Sequence of chain 1.B:
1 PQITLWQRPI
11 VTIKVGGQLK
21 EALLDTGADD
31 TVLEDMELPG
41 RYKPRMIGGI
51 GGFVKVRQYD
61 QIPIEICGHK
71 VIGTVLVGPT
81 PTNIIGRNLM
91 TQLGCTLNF

Sequence of chain 1.A:
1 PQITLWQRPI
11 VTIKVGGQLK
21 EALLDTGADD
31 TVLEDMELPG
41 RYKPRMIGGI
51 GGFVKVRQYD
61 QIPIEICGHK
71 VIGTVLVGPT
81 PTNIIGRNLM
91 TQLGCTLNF

Binding-site contacts:
Ligand atom C31 contacts residue GLY48 of chain 1.B at 3.5 Å.
Ligand atom C34 contacts residue THR82 of chain 1.A at 3.6 Å.
Ligand atom C6 contacts residue GLY48 of chain 1.A at 3.1 Å.
Ligand atom C4 contacts residue ILE84 of chain 1.A at 3.4 Å (hydrophobic).
Ligand atom C15 contacts residue LEU23 of chain 1.B at 3.5 Å (hydrophobic).
Ligand atom C17 contacts residue ASP25 of chain 1.B at 3.2 Å.
Ligand atom C16 contacts residue GLY27 of chain 1.A at 3.4 Å.
Ligand atom N20 contacts residue GLY27 of chain 1.B at 3.2 Å (h-bond).
Ligand atom C3 contacts residue ASP30 of chain 1.A at 3.4 Å.
Ligand atom C32 contacts residue ASP25 of chain 1.A at 3.0 Å.
Ligand atom O9 contacts residue ILE50 of chain 1.B at 3.1 Å.
Ligand atom O39 contacts residue ASP30 of chain 1.A at 2.9 Å (salt-bridge).
Ligand atom O18 contacts residue GLY27 of chain 1.B at 3.5 Å.
Ligand atom C35 contacts residue PRO81 of chain 1.A at 3.6 Å (hydrophobic).
Ligand atom C36 contacts residue PRO81 of chain 1.A at 3.3 Å (hydrophobic).
Ligand atom C2 contacts residue ILE47 of chain 1.A at 3.6 Å (hydrophobic).
Ligand atom O10 contacts residue GLY49 of chain 1.A at 3.1 Å.
Ligand atom C40 contacts residue ASP30 of chain 1.A at 3.0 Å.
Ligand atom C12 contacts residue GLY27 of chain 1.A at 3.4 Å.
Ligand atom C42 contacts residue ARG8 of chain 1.A at 3.6 Å.
Ligand atom C16 contacts residue ASP25 of chain 1.A at 3.3 Å.
Ligand atom O18 contacts residue ASP25 of chain 1.A at 2.4 Å (salt-bridge).
Ligand atom O28 contacts residue ASP29 of chain 1.B at 2.9 Å (salt-bridge).
Ligand atom C27 contacts residue ASP29 of chain 1.B at 3.6 Å.
Ligand atom O26 contacts residue ASP30 of chain 1.B at 3.5 Å (salt-bridge).
Ligand atom C17 contacts residue ASP25 of chain 1.A at 3.3 Å.
Ligand atom C4 contacts residue ALA28 of chain 1.A at 3.6 Å (hydrophobic).
Ligand atom O9 contacts residue ILE84 of chain 1.A at 3.4 Å.
Ligand atom O10 contacts residue ILE50 of chain 1.B at 3.1 Å.
Ligand atom O39 contacts residue ILE47 of chain 1.A at 3.3 Å.
Ligand atom O41 contacts residue ASP29 of chain 1.B at 3.4 Å (salt-bridge).
Ligand atom C40 contacts residue ASP29 of chain 1.A at 3.6 Å.
Ligand atom C42 contacts residue ASP29 of chain 1.B at 3.5 Å.
Ligand atom O26 contacts residue ASP29 of chain 1.B at 3.5 Å (salt-bridge).
Ligand atom C7 contacts residue GLY48 of chain 1.A at 3.5 Å.
Ligand atom O18 contacts residue ASP25 of chain 1.B at 2.7 Å (salt-bridge).
Ligand atom C30 contacts residue GLY48 of chain 1.B at 3.2 Å.
Ligand atom C33 contacts residue GLY27 of chain 1.B at 3.3 Å.
Ligand atom C43 contacts residue GLY48 of chain 1.B at 3.1 Å.
Ligand atom S8 contacts residue ILE50 of chain 1.B at 3.5 Å.

A small-molecule ligand and the protein it binds are described below.
Small molecule (SMILES): COc1ccc(S(=O)(=O)N(CC(C)C)C[C@@H](O)[C@H](Cc2ccccc2)NC(=O)O[C@H]2CO[C@H]3O[C@@H]4OCC[C@@H]4[C@H]32)cc1